A protein and the small-molecule ligand that binds it are described below.
Small molecule (SMILES): O=c1[nH]cnc2c([C@@H]3N[C@H](CO)[C@@H](O)[C@H]3O)c[nH]c12

Binding-site contacts:
Ligand atom C5' contacts residue VAL85 of chain 1.A at 3.8 Å (hydrophobic).
Ligand atom C5' contacts residue PHE14 of chain 1.A at 3.9 Å (hydrophobic).
Ligand atom C2' contacts residue GLU88 of chain 1.A at 3.4 Å.
Ligand atom C2 contacts residue PHE41 of chain 1.A at 3.9 Å (hydrophobic).
Ligand atom C4' contacts residue GLY84 of chain 1.A at 4.0 Å.
Ligand atom N7 contacts residue PHE14 of chain 1.A at 3.8 Å.
Ligand atom N4' contacts residue GLU88 of chain 1.A at 2.8 Å (salt-bridge).
Ligand atom C2' contacts residue TYR7 of chain 1.A at 3.8 Å (hydrophobic).
Ligand atom C1' contacts residue ASN62 of chain 1.A at 3.6 Å.
Ligand atom O3' contacts residue ALA9 of chain 1.A at 3.7 Å.
Ligand atom C2 contacts residue ASN44 of chain 1.A at 3.3 Å.
Ligand atom N3 contacts residue ASN44 of chain 1.A at 3.4 Å (h-bond).
Ligand atom C2' contacts residue PRO40 of chain 1.A at 3.6 Å (hydrophobic).
Ligand atom C3' contacts residue PHE41 of chain 1.A at 3.8 Å (hydrophobic).
Ligand atom O5' contacts residue GLY84 of chain 1.A at 3.4 Å.
Ligand atom O2' contacts residue TYR7 of chain 1.A at 2.4 Å (h-bond).
Ligand atom O5' contacts residue ASP82 of chain 1.A at 2.8 Å (salt-bridge).
Ligand atom O3' contacts residue GLU88 of chain 1.A at 3.4 Å (salt-bridge).
Ligand atom O2' contacts residue ASN62 of chain 1.A at 3.6 Å.
Ligand atom C4' contacts residue GLU88 of chain 1.A at 3.3 Å.
Ligand atom O5' contacts residue VAL85 of chain 1.A at 4.0 Å.
Ligand atom O3' contacts residue PRO40 of chain 1.A at 3.5 Å.
Ligand atom C3' contacts residue GLU88 of chain 1.A at 3.8 Å.
Ligand atom C4' contacts residue VAL85 of chain 1.A at 4.0 Å (hydrophobic).
Ligand atom O3' contacts residue PHE41 of chain 1.A at 4.0 Å.
Ligand atom N3 contacts residue ASN62 of chain 1.A at 3.7 Å.
Ligand atom O2' contacts residue PRO40 of chain 1.A at 3.1 Å.
Ligand atom C1' contacts residue GLU88 of chain 1.A at 3.1 Å.
Ligand atom O3' contacts residue SER10 of chain 1.A at 3.0 Å (h-bond).
Ligand atom C4 contacts residue ASN62 of chain 1.A at 3.9 Å.
Ligand atom C8 contacts residue PHE14 of chain 1.A at 3.9 Å (hydrophobic).
Ligand atom C5' contacts residue SER10 of chain 1.A at 3.5 Å.
Ligand atom C3' contacts residue SER10 of chain 1.A at 3.4 Å.
Ligand atom C2' contacts residue ASN62 of chain 1.A at 4.0 Å.
Ligand atom O2' contacts residue GLU88 of chain 1.A at 2.6 Å (salt-bridge).
Ligand atom C4' contacts residue SER10 of chain 1.A at 3.9 Å.
Ligand atom C5' contacts residue GLY84 of chain 1.A at 4.0 Å.
Ligand atom O5' contacts residue PHE14 of chain 1.A at 3.6 Å.
Ligand atom C5' contacts residue ASP82 of chain 1.A at 3.0 Å.
Ligand atom C9 contacts residue ASN62 of chain 1.A at 3.9 Å.

Sequence of chain 1.B:
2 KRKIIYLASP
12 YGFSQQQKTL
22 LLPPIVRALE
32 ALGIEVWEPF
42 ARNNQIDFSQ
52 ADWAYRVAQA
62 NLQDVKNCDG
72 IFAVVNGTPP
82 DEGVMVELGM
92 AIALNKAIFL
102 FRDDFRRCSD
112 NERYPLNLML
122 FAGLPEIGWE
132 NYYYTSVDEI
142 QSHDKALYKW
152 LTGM

Sequence of chain 1.A:
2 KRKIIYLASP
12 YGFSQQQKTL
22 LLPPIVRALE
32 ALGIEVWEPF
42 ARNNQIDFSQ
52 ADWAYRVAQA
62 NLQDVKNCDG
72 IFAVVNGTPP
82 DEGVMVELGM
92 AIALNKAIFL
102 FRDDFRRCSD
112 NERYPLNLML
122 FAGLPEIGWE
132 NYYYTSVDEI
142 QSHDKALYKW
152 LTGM